Binding-site contacts:
Ligand atom C4 contacts residue ASN368 of chain 1.C at 4.4 Å.
Ligand atom C8 contacts residue GLN339 of chain 1.C at 3.6 Å.
Ligand atom C8 contacts residue NAG1 of chain 1.U at 4.0 Å.
Ligand atom O7 contacts residue NAG2 of chain 1.U at 4.3 Å.
Ligand atom C3 contacts residue ASN368 of chain 1.C at 3.9 Å.
Ligand atom N2 contacts residue NAG2 of chain 1.U at 3.9 Å.
Ligand atom C1 contacts residue ASN368 of chain 1.C at 1.5 Å.
Ligand atom N2 contacts residue ASN368 of chain 1.C at 2.9 Å (h-bond).
Ligand atom O5 contacts residue ASN368 of chain 1.C at 2.5 Å (h-bond).
Ligand atom C5 contacts residue ASN368 of chain 1.C at 3.8 Å.
Ligand atom C8 contacts residue NAG2 of chain 1.U at 3.6 Å.
Ligand atom C2 contacts residue ASN368 of chain 1.C at 2.5 Å.
Ligand atom O7 contacts residue NAG1 of chain 1.U at 4.3 Å.
Ligand atom O3 contacts residue NAG2 of chain 1.U at 3.7 Å.
Ligand atom O7 contacts residue ASN368 of chain 1.C at 3.4 Å (h-bond).
Ligand atom C7 contacts residue NAG2 of chain 1.U at 3.7 Å.
Ligand atom C8 contacts residue ASN368 of chain 1.C at 4.5 Å.
Ligand atom C7 contacts residue ASN368 of chain 1.C at 3.4 Å.

The small molecule below binds the protein below.
Small molecule (SMILES): CC(=O)N[C@@H]1[C@@H](O)[C@H](O)[C@@H](CO)O[C@H]1O

Sequence of chain 1.C:
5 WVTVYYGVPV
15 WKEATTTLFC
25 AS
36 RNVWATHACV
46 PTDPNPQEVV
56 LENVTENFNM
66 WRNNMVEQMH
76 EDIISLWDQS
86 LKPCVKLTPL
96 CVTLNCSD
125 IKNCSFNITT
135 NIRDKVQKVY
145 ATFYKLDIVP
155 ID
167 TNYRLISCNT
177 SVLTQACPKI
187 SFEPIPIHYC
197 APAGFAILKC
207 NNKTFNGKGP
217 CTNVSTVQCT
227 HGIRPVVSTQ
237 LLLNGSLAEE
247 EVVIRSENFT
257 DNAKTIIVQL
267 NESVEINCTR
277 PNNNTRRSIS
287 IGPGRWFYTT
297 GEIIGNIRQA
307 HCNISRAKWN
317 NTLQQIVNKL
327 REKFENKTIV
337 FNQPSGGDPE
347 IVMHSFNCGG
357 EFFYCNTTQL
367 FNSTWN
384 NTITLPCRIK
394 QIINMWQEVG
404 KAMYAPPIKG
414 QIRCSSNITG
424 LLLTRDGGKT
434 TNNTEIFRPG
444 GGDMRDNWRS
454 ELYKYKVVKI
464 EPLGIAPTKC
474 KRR